Sequence of chain 1.F:
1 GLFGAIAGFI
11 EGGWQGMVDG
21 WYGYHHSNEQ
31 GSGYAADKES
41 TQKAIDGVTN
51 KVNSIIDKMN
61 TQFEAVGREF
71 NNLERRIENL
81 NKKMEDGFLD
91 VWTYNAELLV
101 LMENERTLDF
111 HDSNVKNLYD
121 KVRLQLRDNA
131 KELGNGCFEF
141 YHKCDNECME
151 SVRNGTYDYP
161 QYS

A small-molecule ligand and the protein it binds are described below.
Small molecule (SMILES): CC(=O)N[C@@H]1[C@@H](O)[C@H](O)[C@@H](CO)O[C@H]1O

Binding-site contacts:
Ligand atom C3 contacts residue ASN154 of chain 1.F at 3.6 Å.
Ligand atom C6 contacts residue GLU150 of chain 1.F at 4.5 Å.
Ligand atom C7 contacts residue ASN154 of chain 1.F at 3.3 Å.
Ligand atom O6 contacts residue CYS148 of chain 1.F at 4.5 Å.
Ligand atom C2 contacts residue ASN154 of chain 1.F at 2.6 Å.
Ligand atom C8 contacts residue THR156 of chain 1.F at 4.0 Å.
Ligand atom O5 contacts residue ASN154 of chain 1.F at 2.4 Å (h-bond).
Ligand atom C1 contacts residue GLU150 of chain 1.F at 4.1 Å.
Ligand atom N2 contacts residue ASN154 of chain 1.F at 2.8 Å (h-bond).
Ligand atom O6 contacts residue GLU147 of chain 1.F at 2.5 Å (salt-bridge).
Ligand atom C7 contacts residue THR156 of chain 1.F at 4.3 Å.
Ligand atom C4 contacts residue ASN154 of chain 1.F at 4.1 Å.
Ligand atom C5 contacts residue ASN154 of chain 1.F at 3.3 Å.
Ligand atom C8 contacts residue ASN154 of chain 1.F at 4.2 Å.
Ligand atom O7 contacts residue ASN154 of chain 1.F at 2.9 Å (h-bond).
Ligand atom O6 contacts residue GLU150 of chain 1.F at 3.6 Å.
Ligand atom N2 contacts residue THR156 of chain 1.F at 4.1 Å.
Ligand atom O5 contacts residue GLU150 of chain 1.F at 3.5 Å.
Ligand atom O6 contacts residue SER151 of chain 1.F at 3.8 Å.
Ligand atom C6 contacts residue GLU147 of chain 1.F at 3.9 Å.
Ligand atom C1 contacts residue ASN154 of chain 1.F at 1.4 Å.